Binding-site contacts:
Ligand atom N6 contacts residue TYR57 of chain 1.A at 3.9 Å.
Ligand atom C2 contacts residue VAL47 of chain 1.A at 3.8 Å (hydrophobic).
Ligand atom C2 contacts residue ILE106 of chain 1.A at 3.9 Å (hydrophobic).
Ligand atom O contacts residue ILE106 of chain 1.A at 3.5 Å.
Ligand atom C13 contacts residue TRP41 of chain 1.A at 3.5 Å (hydrophobic).
Ligand atom C17 contacts residue ASP105 of chain 1.A at 3.6 Å.
Ligand atom C10 contacts residue LEU52 of chain 1.A at 3.7 Å (hydrophobic).
Ligand atom C21 contacts residue PRO42 of chain 1.A at 3.7 Å (hydrophobic).
Ligand atom C9 contacts residue TRP41 of chain 1.A at 3.9 Å (hydrophobic).
Ligand atom N1 contacts residue TRP41 of chain 1.A at 3.9 Å.
Ligand atom O1 contacts residue ASN100 of chain 1.A at 3.8 Å.
Ligand atom C16 contacts residue ILE106 of chain 1.A at 3.4 Å (hydrophobic).
Ligand atom N contacts residue PRO42 of chain 1.A at 3.6 Å (h-bond).
Ligand atom C23 contacts residue ASN100 of chain 1.A at 3.9 Å.
Ligand atom C23 contacts residue LEU54 of chain 1.A at 3.5 Å (hydrophobic).
Ligand atom C1 contacts residue VAL47 of chain 1.A at 3.7 Å (hydrophobic).
Ligand atom N4 contacts residue LEU52 of chain 1.A at 3.8 Å.
Ligand atom C16 contacts residue ASP105 of chain 1.A at 3.7 Å.
Ligand atom N4 contacts residue TRP41 of chain 1.A at 3.6 Å.
Ligand atom N1 contacts residue LEU52 of chain 1.A at 3.8 Å.
Ligand atom C contacts residue ILE106 of chain 1.A at 3.8 Å (hydrophobic).
Ligand atom C11 contacts residue TRP41 of chain 1.A at 3.8 Å (hydrophobic).
Ligand atom N contacts residue LEU52 of chain 1.A at 3.9 Å.
Ligand atom C22 contacts residue ASN100 of chain 1.A at 3.8 Å.
Ligand atom C8 contacts residue LEU52 of chain 1.A at 3.6 Å (hydrophobic).
Ligand atom C4 contacts residue ILE106 of chain 1.A at 3.9 Å (hydrophobic).
Ligand atom C1 contacts residue ILE106 of chain 1.A at 3.8 Å (hydrophobic).
Ligand atom C19 contacts residue TRP41 of chain 1.A at 3.6 Å (hydrophobic).
Ligand atom C contacts residue PHE43 of chain 1.A at 3.5 Å (hydrophobic).
Ligand atom C7 contacts residue LEU52 of chain 1.A at 3.7 Å (hydrophobic).
Ligand atom C11 contacts residue LEU52 of chain 1.A at 3.5 Å (hydrophobic).
Ligand atom C16 contacts residue MET109 of chain 1.A at 3.9 Å (hydrophobic).
Ligand atom C17 contacts residue MET109 of chain 1.A at 3.9 Å (hydrophobic).
Ligand atom C8 contacts residue PRO42 of chain 1.A at 3.8 Å (hydrophobic).
Ligand atom N5 contacts residue TRP41 of chain 1.A at 3.7 Å.
Ligand atom C5 contacts residue ILE106 of chain 1.A at 3.9 Å (hydrophobic).
Ligand atom O1 contacts residue CYS96 of chain 1.A at 3.8 Å.
Ligand atom C12 contacts residue TRP41 of chain 1.A at 3.9 Å (hydrophobic).
Ligand atom O1 contacts residue VAL47 of chain 1.A at 3.9 Å.
Ligand atom N6 contacts residue ASN100 of chain 1.A at 3.1 Å (h-bond).

The protein below binds the small molecule below.
Small molecule (SMILES): COc1cc2c(cc1-c1c(C)noc1C)[nH]c1nc(C)nc(Nc3cc(C4CC4)nn3C)c12

Sequence of chain 1.A:
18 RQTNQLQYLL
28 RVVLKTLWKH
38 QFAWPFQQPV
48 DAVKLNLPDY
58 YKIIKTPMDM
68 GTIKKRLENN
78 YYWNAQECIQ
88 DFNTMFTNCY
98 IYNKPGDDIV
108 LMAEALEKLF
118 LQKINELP